Sequence of chain 2.B:
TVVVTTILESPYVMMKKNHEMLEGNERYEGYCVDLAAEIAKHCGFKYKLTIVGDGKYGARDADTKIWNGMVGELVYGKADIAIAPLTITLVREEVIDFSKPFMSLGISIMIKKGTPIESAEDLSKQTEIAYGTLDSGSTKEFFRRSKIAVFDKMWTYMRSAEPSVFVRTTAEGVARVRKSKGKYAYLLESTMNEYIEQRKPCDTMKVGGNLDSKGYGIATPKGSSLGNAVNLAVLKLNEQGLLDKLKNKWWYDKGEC

Binding-site contacts:
Ligand atom CA contacts residue SER154 of chain 2.B at 3.3 Å.
Ligand atom CD contacts residue THR155 of chain 2.B at 3.3 Å.
Ligand atom CG contacts residue GLU205 of chain 2.B at 3.6 Å.
Ligand atom OXT contacts residue SER154 of chain 2.B at 4.0 Å.
Ligand atom CD contacts residue LEU150 of chain 2.B at 4.0 Å (hydrophobic).
Ligand atom OXT contacts residue TYR73 of chain 2.B at 3.5 Å.
Ligand atom OE1 contacts residue GLU205 of chain 2.B at 3.7 Å.
Ligand atom CD contacts residue GLU205 of chain 2.B at 3.9 Å.
Ligand atom CA contacts residue THR103 of chain 2.B at 3.5 Å.
Ligand atom CB contacts residue GLU205 of chain 2.B at 4.0 Å.
Ligand atom OE2 contacts residue SER154 of chain 2.B at 3.2 Å (h-bond).
Ligand atom CG contacts residue LEU150 of chain 2.B at 3.7 Å (hydrophobic).
Ligand atom N contacts residue SER154 of chain 2.B at 4.0 Å.
Ligand atom OE2 contacts residue GLY153 of chain 2.B at 3.6 Å.
Ligand atom CA contacts residue GLU205 of chain 2.B at 3.3 Å.
Ligand atom CA contacts residue PRO101 of chain 2.B at 4.1 Å (hydrophobic).
Ligand atom OXT contacts residue THR103 of chain 2.B at 2.9 Å (h-bond).
Ligand atom OE2 contacts residue THR155 of chain 2.B at 3.2 Å (h-bond).
Ligand atom CB contacts residue LEU150 of chain 2.B at 4.0 Å (hydrophobic).
Ligand atom C contacts residue SER154 of chain 2.B at 3.4 Å.
Ligand atom N contacts residue TYR232 of chain 2.B at 3.7 Å.
Ligand atom O contacts residue TYR73 of chain 2.B at 3.4 Å.
Ligand atom C contacts residue ARG108 of chain 2.B at 3.4 Å.
Ligand atom N contacts residue GLU205 of chain 2.B at 2.8 Å (salt-bridge).
Ligand atom N contacts residue TYR73 of chain 2.B at 4.0 Å.
Ligand atom O contacts residue ARG108 of chain 2.B at 2.8 Å (salt-bridge).
Ligand atom CA contacts residue TYR73 of chain 2.B at 4.0 Å (hydrophobic).
Ligand atom C contacts residue TYR73 of chain 2.B at 3.6 Å (hydrophobic).
Ligand atom N contacts residue THR103 of chain 2.B at 2.9 Å (h-bond).
Ligand atom OXT contacts residue ARG108 of chain 2.B at 2.8 Å (salt-bridge).
Ligand atom CG contacts residue TYR73 of chain 2.B at 4.3 Å (hydrophobic).
Ligand atom OE1 contacts residue THR155 of chain 2.B at 2.6 Å (h-bond).
Ligand atom OE2 contacts residue LEU150 of chain 2.B at 4.0 Å.
Ligand atom CB contacts residue TYR73 of chain 2.B at 3.5 Å (hydrophobic).
Ligand atom OXT contacts residue PRO101 of chain 2.B at 3.8 Å.
Ligand atom OXT contacts residue LEU102 of chain 2.B at 3.6 Å.
Ligand atom C contacts residue THR103 of chain 2.B at 3.6 Å.
Ligand atom O contacts residue GLY153 of chain 2.B at 3.2 Å.
Ligand atom N contacts residue PRO101 of chain 2.B at 3.0 Å (h-bond).
Ligand atom O contacts residue SER154 of chain 2.B at 2.9 Å (h-bond).

A small-molecule ligand and the protein it binds are described below.
Small molecule (SMILES): N[C@@H](CCC(=O)O)C(=O)O